The protein below binds the small molecule below.
Small molecule (SMILES): C[C@]12CC[C@H]3[C@@H](CC[C@H]4CC(=O)CC[C@@H]43)[C@@H]1CCC2=O

Binding-site contacts:
Ligand atom C4 contacts residue ASN38 of chain 1.D at 3.6 Å.
Ligand atom O1 contacts residue MET112 of chain 1.D at 3.9 Å.
Ligand atom C10 contacts residue PHE116 of chain 1.D at 3.6 Å (hydrophobic).
Ligand atom C19 contacts residue SER58 of chain 1.D at 3.4 Å.
Ligand atom C1 contacts residue PHE82 of chain 1.D at 4.2 Å (hydrophobic).
Ligand atom C6 contacts residue PHE54 of chain 1.D at 4.4 Å (hydrophobic).
Ligand atom C2 contacts residue ASN38 of chain 1.D at 3.5 Å.
Ligand atom C27 contacts residue ASN38 of chain 1.D at 4.3 Å.
Ligand atom C10 contacts residue PRO97 of chain 1.D at 3.9 Å (hydrophobic).
Ligand atom C10 contacts residue ASN38 of chain 1.D at 3.4 Å.
Ligand atom O1 contacts residue PHE82 of chain 1.D at 3.8 Å.
Ligand atom C13 contacts residue ASN38 of chain 1.D at 4.5 Å.
Ligand atom C11 contacts residue VAL95 of chain 1.D at 4.0 Å (hydrophobic).
Ligand atom C2 contacts residue ASP99 of chain 1.D at 4.0 Å.
Ligand atom C1 contacts residue ASN38 of chain 1.D at 4.3 Å.
Ligand atom C24 contacts residue PHE116 of chain 1.D at 4.4 Å (hydrophobic).
Ligand atom C24 contacts residue VAL95 of chain 1.D at 4.2 Å (hydrophobic).
Ligand atom C11 contacts residue ASN38 of chain 1.D at 4.3 Å.
Ligand atom C6 contacts residue TYR55 of chain 1.D at 4.0 Å (hydrophobic).
Ligand atom C1 contacts residue MET112 of chain 1.D at 4.3 Å (hydrophobic).
Ligand atom C11 contacts residue PHE116 of chain 1.D at 3.8 Å (hydrophobic).
Ligand atom C6 contacts residue LEU18 of chain 1.D at 4.4 Å (hydrophobic).
Ligand atom C2 contacts residue PHE82 of chain 1.D at 3.8 Å (hydrophobic).
Ligand atom C1 contacts residue ASP99 of chain 1.D at 3.6 Å.
Ligand atom C16 contacts residue PHE86 of chain 1.D at 4.5 Å (hydrophobic).
Ligand atom O26 contacts residue PHE86 of chain 1.D at 4.1 Å.
Ligand atom O1 contacts residue ASP99 of chain 1.D at 2.6 Å (salt-bridge).
Ligand atom C24 contacts residue PHE86 of chain 1.D at 4.5 Å (hydrophobic).
Ligand atom C12 contacts residue PHE116 of chain 1.D at 4.3 Å (hydrophobic).
Ligand atom C18 contacts residue SER58 of chain 1.D at 4.2 Å.
Ligand atom C3 contacts residue ASN38 of chain 1.D at 3.7 Å.
Ligand atom C3 contacts residue VAL84 of chain 1.D at 4.0 Å (hydrophobic).
Ligand atom C25 contacts residue PHE86 of chain 1.D at 3.6 Å (hydrophobic).
Ligand atom C6 contacts residue TYR14 of chain 1.D at 3.1 Å (hydrophobic).
Ligand atom O1 contacts residue TYR14 of chain 1.D at 2.7 Å (h-bond).
Ligand atom C1 contacts residue TYR14 of chain 1.D at 3.2 Å (hydrophobic).
Ligand atom C12 contacts residue ASN38 of chain 1.D at 4.0 Å.
Ligand atom C2 contacts residue ALA114 of chain 1.D at 4.0 Å (hydrophobic).
Ligand atom C26 contacts residue PHE86 of chain 1.D at 4.0 Å (hydrophobic).

Sequence of chain 1.D:
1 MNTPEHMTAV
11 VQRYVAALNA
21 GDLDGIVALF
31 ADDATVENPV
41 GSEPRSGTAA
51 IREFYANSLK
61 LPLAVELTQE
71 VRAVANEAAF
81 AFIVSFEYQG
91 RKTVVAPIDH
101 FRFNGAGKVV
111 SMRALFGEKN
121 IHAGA